Binding-site contacts:
Ligand atom C6 contacts residue ASN346 of chain 1.C at 4.4 Å.
Ligand atom C4 contacts residue ASN346 of chain 1.C at 4.2 Å.
Ligand atom C7 contacts residue ASN346 of chain 1.C at 3.2 Å.
Ligand atom C2 contacts residue VAL368 of chain 1.C at 4.5 Å (hydrophobic).
Ligand atom O7 contacts residue ASN346 of chain 1.C at 3.3 Å (h-bond).
Ligand atom O6 contacts residue GLU367 of chain 1.C at 3.3 Å.
Ligand atom C3 contacts residue ASN346 of chain 1.C at 3.7 Å.
Ligand atom C1 contacts residue ASN346 of chain 1.C at 1.4 Å.
Ligand atom C6 contacts residue ILE345 of chain 1.C at 3.6 Å (hydrophobic).
Ligand atom C4 contacts residue VAL368 of chain 1.C at 4.2 Å (hydrophobic).
Ligand atom N2 contacts residue ASN346 of chain 1.C at 2.8 Å (h-bond).
Ligand atom O3 contacts residue VAL368 of chain 1.C at 3.4 Å.
Ligand atom O7 contacts residue VAL368 of chain 1.C at 3.6 Å.
Ligand atom C5 contacts residue ILE345 of chain 1.C at 4.0 Å (hydrophobic).
Ligand atom C5 contacts residue ASN346 of chain 1.C at 3.7 Å.
Ligand atom C8 contacts residue ASN346 of chain 1.C at 4.4 Å.
Ligand atom C6 contacts residue GLU367 of chain 1.C at 4.5 Å.
Ligand atom C3 contacts residue VAL368 of chain 1.C at 4.2 Å (hydrophobic).
Ligand atom O5 contacts residue ASN346 of chain 1.C at 2.4 Å (h-bond).
Ligand atom C2 contacts residue ASN346 of chain 1.C at 2.4 Å.
Ligand atom O5 contacts residue ILE345 of chain 1.C at 3.8 Å.

Sequence of chain 1.C:
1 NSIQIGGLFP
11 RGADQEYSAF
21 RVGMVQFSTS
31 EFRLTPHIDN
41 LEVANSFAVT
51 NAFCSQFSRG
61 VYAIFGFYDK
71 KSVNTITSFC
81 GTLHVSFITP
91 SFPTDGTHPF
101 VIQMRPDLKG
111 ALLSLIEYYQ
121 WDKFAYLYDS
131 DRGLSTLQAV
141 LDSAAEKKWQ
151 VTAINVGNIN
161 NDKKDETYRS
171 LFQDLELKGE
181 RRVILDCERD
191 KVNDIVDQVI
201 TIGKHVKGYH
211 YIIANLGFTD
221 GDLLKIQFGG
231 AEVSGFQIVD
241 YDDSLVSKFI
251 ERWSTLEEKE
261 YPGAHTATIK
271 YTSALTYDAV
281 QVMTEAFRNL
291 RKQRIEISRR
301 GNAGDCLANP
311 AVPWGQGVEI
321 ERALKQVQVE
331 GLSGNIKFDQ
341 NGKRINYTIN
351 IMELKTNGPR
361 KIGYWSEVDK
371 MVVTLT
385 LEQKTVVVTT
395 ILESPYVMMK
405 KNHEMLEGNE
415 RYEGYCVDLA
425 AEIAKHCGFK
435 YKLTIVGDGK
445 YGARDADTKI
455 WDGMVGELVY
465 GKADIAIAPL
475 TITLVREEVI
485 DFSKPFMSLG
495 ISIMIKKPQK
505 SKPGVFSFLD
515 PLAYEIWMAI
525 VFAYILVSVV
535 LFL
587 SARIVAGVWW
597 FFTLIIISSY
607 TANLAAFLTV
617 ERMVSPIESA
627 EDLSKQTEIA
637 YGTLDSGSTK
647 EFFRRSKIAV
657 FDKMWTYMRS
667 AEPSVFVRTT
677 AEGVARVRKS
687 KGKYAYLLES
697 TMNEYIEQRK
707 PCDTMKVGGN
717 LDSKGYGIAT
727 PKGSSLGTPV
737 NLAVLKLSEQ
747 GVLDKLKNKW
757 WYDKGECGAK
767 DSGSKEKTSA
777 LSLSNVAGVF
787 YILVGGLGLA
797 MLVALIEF

The protein below binds the small molecule below.
Small molecule (SMILES): CC(=O)N[C@@H]1[C@@H](O)[C@H](O)[C@@H](CO)O[C@H]1O